Sequence of chain 3.D:
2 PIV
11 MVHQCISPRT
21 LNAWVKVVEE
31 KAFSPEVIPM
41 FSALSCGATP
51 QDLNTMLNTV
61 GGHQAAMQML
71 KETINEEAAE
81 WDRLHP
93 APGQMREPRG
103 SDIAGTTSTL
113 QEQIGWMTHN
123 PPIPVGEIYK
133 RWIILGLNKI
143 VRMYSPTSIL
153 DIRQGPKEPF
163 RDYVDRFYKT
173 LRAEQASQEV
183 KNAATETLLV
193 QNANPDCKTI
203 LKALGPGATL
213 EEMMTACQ

Sequence of chain 3.C:
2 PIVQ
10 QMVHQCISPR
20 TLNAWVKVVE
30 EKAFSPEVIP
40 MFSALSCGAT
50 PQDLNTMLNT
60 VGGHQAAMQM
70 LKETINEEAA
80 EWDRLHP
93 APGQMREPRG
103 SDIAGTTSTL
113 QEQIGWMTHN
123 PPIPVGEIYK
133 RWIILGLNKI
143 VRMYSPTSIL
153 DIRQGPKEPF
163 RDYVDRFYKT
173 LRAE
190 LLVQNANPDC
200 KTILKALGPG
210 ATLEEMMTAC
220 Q

This protein binds this small molecule.
Small molecule (SMILES): CC(C)(C#Cc1ccc(-c2ccc(Cl)c3c(NS(C)(=O)=O)nn(CC(F)(F)F)c23)c([C@H](Cc2cc(F)cc(F)c2)NC(=O)Cn2nc(C(F)(F)F)c3c2C(F)(F)[C@@H]2C[C@H]32)n1)S(C)(=O)=O

Binding-site contacts:
Ligand atom F53 contacts residue LEU173 of chain 3.D at 3.4 Å.
Ligand atom C23 contacts residue MET67 of chain 3.C at 3.4 Å (hydrophobic).
Ligand atom C12 contacts residue ASN54 of chain 3.C at 3.3 Å.
Ligand atom F52 contacts residue GLN180 of chain 3.D at 2.9 Å.
Ligand atom C08 contacts residue THR108 of chain 3.C at 3.4 Å.
Ligand atom N17 contacts residue LYS71 of chain 3.C at 3.5 Å.
Ligand atom F26 contacts residue ILE74 of chain 3.C at 3.2 Å.
Ligand atom O59 contacts residue THR55 of chain 3.C at 3.4 Å.
Ligand atom C11 contacts residue TYR131 of chain 3.C at 3.2 Å (hydrophobic).
Ligand atom F27 contacts residue MET67 of chain 3.C at 3.2 Å.
Ligand atom N43 contacts residue ASN58 of chain 3.C at 2.8 Å (h-bond).
Ligand atom F64 contacts residue TYR170 of chain 3.D at 3.0 Å.
Ligand atom F26 contacts residue LYS71 of chain 3.C at 3.1 Å.
Ligand atom F61 contacts residue GLN180 of chain 3.D at 3.3 Å.
Ligand atom C39 contacts residue GLN64 of chain 3.C at 3.2 Å.
Ligand atom C36 contacts residue GLN68 of chain 3.C at 3.3 Å.
Ligand atom C21 contacts residue ASN58 of chain 3.C at 3.3 Å.
Ligand atom O59 contacts residue ASN58 of chain 3.C at 2.7 Å (h-bond).
Ligand atom O51 contacts residue LYS71 of chain 3.C at 3.2 Å (salt-bridge).
Ligand atom C12 contacts residue TYR131 of chain 3.C at 3.4 Å (hydrophobic).
Ligand atom F42 contacts residue GLN64 of chain 3.C at 3.4 Å.
Ligand atom C18 contacts residue GLN180 of chain 3.D at 3.3 Å.
Ligand atom C44 contacts residue ASN58 of chain 3.C at 3.3 Å.
Ligand atom C19 contacts residue ASN54 of chain 3.C at 3.5 Å.
Ligand atom F53 contacts residue ARG174 of chain 3.D at 3.3 Å.
Ligand atom F41 contacts residue LYS71 of chain 3.C at 3.4 Å.
Ligand atom F27 contacts residue LEU57 of chain 3.C at 3.1 Å.
Ligand atom O29 contacts residue GLN180 of chain 3.D at 3.4 Å (h-bond).
Ligand atom N06 contacts residue ASN58 of chain 3.C at 2.9 Å (h-bond).
Ligand atom C45 contacts residue ASN58 of chain 3.C at 3.4 Å.
Ligand atom C16 contacts residue LYS71 of chain 3.C at 3.3 Å.
Ligand atom O29 contacts residue LYS71 of chain 3.C at 2.6 Å (salt-bridge).
Ligand atom F53 contacts residue LYS183 of chain 3.D at 3.4 Å.
Ligand atom N15 contacts residue LYS71 of chain 3.C at 3.1 Å (salt-bridge).
Ligand atom O51 contacts residue ASN184 of chain 3.D at 3.3 Å (h-bond).
Ligand atom F26 contacts residue LEU70 of chain 3.C at 3.4 Å.
Ligand atom C49 contacts residue ASN75 of chain 3.C at 3.1 Å.
Ligand atom F52 contacts residue LYS183 of chain 3.D at 3.2 Å.
Ligand atom O51 contacts residue GLN180 of chain 3.D at 3.3 Å.
Ligand atom C58 contacts residue THR55 of chain 3.C at 3.3 Å.